The small molecule below binds the protein below.
Small molecule (SMILES): CC(=O)N[C@@H]1[C@@H](O)[C@H](O)[C@@H](CO)O[C@H]1O

Binding-site contacts:
Ligand atom O7 contacts residue GLN608 of chain 1.B at 3.5 Å.
Ligand atom N2 contacts residue ASN359 of chain 1.B at 2.9 Å (h-bond).
Ligand atom C7 contacts residue PRO607 of chain 1.B at 4.3 Å (hydrophobic).
Ligand atom C8 contacts residue GLN608 of chain 1.B at 4.2 Å.
Ligand atom O7 contacts residue ASN359 of chain 1.B at 3.7 Å.
Ligand atom C2 contacts residue ASN359 of chain 1.B at 2.4 Å.
Ligand atom C4 contacts residue ASN359 of chain 1.B at 4.2 Å.
Ligand atom C7 contacts residue GLN608 of chain 1.B at 4.2 Å.
Ligand atom O7 contacts residue PRO607 of chain 1.B at 4.2 Å.
Ligand atom C8 contacts residue PRO358 of chain 1.B at 4.3 Å (hydrophobic).
Ligand atom C1 contacts residue ASN359 of chain 1.B at 1.4 Å.
Ligand atom C8 contacts residue PRO607 of chain 1.B at 3.4 Å (hydrophobic).
Ligand atom C7 contacts residue ASN359 of chain 1.B at 3.5 Å.
Ligand atom C3 contacts residue ASN359 of chain 1.B at 3.8 Å.
Ligand atom O5 contacts residue ASN359 of chain 1.B at 2.4 Å (h-bond).
Ligand atom C5 contacts residue ASN359 of chain 1.B at 3.7 Å.

Sequence of chain 1.B:
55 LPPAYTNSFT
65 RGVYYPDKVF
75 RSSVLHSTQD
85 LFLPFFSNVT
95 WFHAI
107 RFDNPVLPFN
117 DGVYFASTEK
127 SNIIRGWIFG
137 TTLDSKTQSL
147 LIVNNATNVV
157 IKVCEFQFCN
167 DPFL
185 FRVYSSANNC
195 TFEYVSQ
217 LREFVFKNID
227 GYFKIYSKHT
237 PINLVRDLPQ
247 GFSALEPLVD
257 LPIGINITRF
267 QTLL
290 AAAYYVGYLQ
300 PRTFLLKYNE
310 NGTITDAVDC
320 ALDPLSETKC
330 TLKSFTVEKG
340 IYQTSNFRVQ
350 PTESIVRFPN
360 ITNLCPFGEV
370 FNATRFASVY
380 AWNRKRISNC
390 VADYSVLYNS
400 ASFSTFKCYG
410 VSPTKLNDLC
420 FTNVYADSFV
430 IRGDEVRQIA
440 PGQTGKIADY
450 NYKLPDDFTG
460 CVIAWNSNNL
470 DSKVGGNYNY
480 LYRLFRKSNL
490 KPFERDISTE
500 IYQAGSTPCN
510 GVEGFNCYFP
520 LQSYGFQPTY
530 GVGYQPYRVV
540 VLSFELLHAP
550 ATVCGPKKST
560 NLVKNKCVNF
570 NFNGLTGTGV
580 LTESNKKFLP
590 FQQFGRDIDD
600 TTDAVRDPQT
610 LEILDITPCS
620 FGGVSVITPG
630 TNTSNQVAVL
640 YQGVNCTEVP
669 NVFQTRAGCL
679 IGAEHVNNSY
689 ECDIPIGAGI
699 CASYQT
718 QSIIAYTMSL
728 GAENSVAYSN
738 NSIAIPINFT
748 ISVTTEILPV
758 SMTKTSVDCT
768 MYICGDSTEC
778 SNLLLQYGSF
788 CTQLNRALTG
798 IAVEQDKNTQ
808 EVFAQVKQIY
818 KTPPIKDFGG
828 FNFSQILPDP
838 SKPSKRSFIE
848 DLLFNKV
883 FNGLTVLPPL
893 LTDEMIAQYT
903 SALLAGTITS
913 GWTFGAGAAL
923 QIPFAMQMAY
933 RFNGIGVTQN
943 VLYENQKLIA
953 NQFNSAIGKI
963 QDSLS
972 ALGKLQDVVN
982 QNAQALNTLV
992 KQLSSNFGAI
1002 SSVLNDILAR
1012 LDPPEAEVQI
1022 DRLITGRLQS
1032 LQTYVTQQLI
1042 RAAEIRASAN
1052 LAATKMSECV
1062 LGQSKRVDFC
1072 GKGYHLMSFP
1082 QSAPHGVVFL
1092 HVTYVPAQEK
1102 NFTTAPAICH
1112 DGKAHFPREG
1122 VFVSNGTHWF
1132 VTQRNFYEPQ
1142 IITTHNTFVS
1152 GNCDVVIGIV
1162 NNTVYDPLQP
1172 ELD